Binding-site contacts:
Ligand atom C7 contacts residue ASN211 of chain 1.A at 3.4 Å.
Ligand atom C8 contacts residue ASN211 of chain 1.A at 4.5 Å.
Ligand atom C5 contacts residue ASN211 of chain 1.A at 3.7 Å.
Ligand atom O7 contacts residue ASN211 of chain 1.A at 3.6 Å (h-bond).
Ligand atom C2 contacts residue ASN211 of chain 1.A at 2.5 Å.
Ligand atom C3 contacts residue ASN211 of chain 1.A at 3.8 Å.
Ligand atom O5 contacts residue ASN211 of chain 1.A at 2.4 Å (h-bond).
Ligand atom C4 contacts residue ASN211 of chain 1.A at 4.2 Å.
Ligand atom N2 contacts residue ASN211 of chain 1.A at 2.9 Å (h-bond).
Ligand atom C1 contacts residue ASN211 of chain 1.A at 1.4 Å.

This protein binds this small molecule.
Small molecule (SMILES): CC(=O)N[C@@H]1[C@@H](O)[C@H](O)[C@@H](CO)O[C@H]1O

Sequence of chain 1.A:
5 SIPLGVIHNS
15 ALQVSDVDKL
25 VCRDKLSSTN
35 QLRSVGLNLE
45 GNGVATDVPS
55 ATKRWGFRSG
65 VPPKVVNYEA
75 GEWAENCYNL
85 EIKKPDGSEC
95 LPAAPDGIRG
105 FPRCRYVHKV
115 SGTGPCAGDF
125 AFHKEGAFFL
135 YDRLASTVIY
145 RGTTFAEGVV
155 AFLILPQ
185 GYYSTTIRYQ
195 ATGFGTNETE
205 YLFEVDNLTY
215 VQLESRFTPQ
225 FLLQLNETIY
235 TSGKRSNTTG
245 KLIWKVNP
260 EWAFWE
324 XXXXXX